The small molecule below binds the protein below.
Small molecule (SMILES): CC(=O)N[C@H]1[C@H](O[C@H]2[C@H](O)[C@@H](NC(C)=O)CO[C@@H]2CO)O[C@H](CO)[C@@H](O[C@@H]2O[C@H](CO)[C@@H](O)[C@H](O)[C@@H]2O)[C@@H]1O

Binding-site contacts:
Ligand atom N2 contacts residue ASN386 of chain 1.B at 2.8 Å (h-bond).
Ligand atom O7 contacts residue LYS378 of chain 1.B at 3.6 Å.
Ligand atom C1 contacts residue ASN386 of chain 1.B at 1.4 Å.
Ligand atom C8 contacts residue LYS378 of chain 1.B at 4.4 Å.
Ligand atom C4 contacts residue ASN386 of chain 1.B at 4.3 Å.
Ligand atom C5 contacts residue ASN386 of chain 1.B at 3.7 Å.
Ligand atom C7 contacts residue LYS378 of chain 1.B at 4.1 Å.
Ligand atom C3 contacts residue ASN386 of chain 1.B at 3.8 Å.
Ligand atom C7 contacts residue ASN386 of chain 1.B at 4.1 Å.
Ligand atom C8 contacts residue TYR380 of chain 1.B at 3.4 Å (hydrophobic).
Ligand atom C2 contacts residue ASN386 of chain 1.B at 2.5 Å.
Ligand atom C8 contacts residue SER379 of chain 1.B at 4.1 Å.
Ligand atom O5 contacts residue ASN386 of chain 1.B at 2.4 Å (h-bond).

Sequence of chain 1.B:
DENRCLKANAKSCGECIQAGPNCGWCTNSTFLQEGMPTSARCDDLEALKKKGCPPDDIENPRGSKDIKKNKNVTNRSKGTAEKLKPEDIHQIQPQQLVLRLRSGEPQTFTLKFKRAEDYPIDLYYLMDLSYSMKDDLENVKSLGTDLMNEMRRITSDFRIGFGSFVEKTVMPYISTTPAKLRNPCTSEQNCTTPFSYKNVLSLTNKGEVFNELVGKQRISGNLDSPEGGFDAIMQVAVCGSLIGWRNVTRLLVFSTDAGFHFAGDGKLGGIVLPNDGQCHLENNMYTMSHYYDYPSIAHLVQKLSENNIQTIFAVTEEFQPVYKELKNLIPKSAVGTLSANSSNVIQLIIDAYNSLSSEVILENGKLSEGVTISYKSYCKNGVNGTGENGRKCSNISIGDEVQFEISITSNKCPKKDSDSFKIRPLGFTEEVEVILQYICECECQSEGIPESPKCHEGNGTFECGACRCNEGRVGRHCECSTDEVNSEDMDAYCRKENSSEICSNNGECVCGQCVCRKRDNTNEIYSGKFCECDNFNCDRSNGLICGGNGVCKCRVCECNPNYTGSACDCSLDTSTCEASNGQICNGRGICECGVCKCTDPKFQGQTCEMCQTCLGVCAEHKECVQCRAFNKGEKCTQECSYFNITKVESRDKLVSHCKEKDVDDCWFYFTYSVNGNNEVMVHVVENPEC